Binding-site contacts:
Ligand atom C2 contacts residue ASN122 of chain 1.C at 4.1 Å.
Ligand atom C8 contacts residue ASN122 of chain 1.C at 4.3 Å.
Ligand atom C1 contacts residue ASN122 of chain 1.C at 3.5 Å.
Ligand atom C1 contacts residue VAL127 of chain 1.C at 4.2 Å (hydrophobic).
Ligand atom O7 contacts residue THR124 of chain 1.C at 2.6 Å (h-bond).
Ligand atom C7 contacts residue ASN122 of chain 1.C at 3.9 Å.
Ligand atom C7 contacts residue THR124 of chain 1.C at 3.8 Å.
Ligand atom O7 contacts residue ASN122 of chain 1.C at 4.2 Å.
Ligand atom N2 contacts residue ASN122 of chain 1.C at 3.8 Å.
Ligand atom O7 contacts residue ASN125 of chain 1.C at 4.5 Å.
Ligand atom C8 contacts residue THR124 of chain 1.C at 4.5 Å.

Sequence of chain 1.C:
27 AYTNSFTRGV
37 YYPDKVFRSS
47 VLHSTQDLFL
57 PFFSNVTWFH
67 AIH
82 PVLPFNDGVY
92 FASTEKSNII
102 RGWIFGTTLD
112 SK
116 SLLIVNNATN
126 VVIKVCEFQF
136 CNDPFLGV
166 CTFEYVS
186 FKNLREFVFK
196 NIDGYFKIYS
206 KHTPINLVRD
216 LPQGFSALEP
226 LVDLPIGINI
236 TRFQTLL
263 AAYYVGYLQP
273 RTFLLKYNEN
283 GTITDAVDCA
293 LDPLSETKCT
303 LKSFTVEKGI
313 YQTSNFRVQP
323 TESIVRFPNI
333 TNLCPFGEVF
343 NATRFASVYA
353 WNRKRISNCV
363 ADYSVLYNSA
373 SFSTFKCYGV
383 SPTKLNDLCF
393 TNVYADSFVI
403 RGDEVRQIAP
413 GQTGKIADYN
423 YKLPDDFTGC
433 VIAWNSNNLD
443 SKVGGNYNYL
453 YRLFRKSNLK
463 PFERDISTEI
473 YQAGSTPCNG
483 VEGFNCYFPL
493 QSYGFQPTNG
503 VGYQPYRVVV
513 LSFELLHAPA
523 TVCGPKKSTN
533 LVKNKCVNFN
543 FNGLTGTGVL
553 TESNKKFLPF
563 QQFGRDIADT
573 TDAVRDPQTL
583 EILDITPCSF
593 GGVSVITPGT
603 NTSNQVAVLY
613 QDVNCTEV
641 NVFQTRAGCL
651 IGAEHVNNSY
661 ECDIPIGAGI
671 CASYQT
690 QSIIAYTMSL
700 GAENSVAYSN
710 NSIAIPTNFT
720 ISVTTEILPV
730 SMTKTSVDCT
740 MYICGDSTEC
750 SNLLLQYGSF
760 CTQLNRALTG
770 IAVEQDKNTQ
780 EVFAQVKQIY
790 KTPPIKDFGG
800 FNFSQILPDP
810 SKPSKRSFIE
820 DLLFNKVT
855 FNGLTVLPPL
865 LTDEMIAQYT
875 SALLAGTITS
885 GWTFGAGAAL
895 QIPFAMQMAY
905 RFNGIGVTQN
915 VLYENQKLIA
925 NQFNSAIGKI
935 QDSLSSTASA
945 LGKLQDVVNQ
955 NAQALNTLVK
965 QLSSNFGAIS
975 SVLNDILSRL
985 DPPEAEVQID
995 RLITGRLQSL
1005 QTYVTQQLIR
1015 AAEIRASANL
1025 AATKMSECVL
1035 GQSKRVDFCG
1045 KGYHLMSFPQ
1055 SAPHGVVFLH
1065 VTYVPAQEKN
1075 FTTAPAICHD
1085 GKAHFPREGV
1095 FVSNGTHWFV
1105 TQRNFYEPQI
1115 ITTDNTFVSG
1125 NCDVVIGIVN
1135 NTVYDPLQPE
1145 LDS

A small-molecule ligand and the protein it binds are described below.
Small molecule (SMILES): CC(=O)N[C@@H]1[C@@H](O)[C@H](O)[C@@H](CO)O[C@H]1O